The small molecule below binds the protein below.
Small molecule (SMILES): NC(=O)C(=O)O

Binding-site contacts:
Ligand atom O2 contacts residue GLY274 of chain 1.A at 3.8 Å.
Ligand atom C2 contacts residue ALA273 of chain 1.A at 4.2 Å (hydrophobic).
Ligand atom O2 contacts residue GLU279 of chain 1.A at 4.4 Å.
Ligand atom O1 contacts residue ALA273 of chain 1.A at 3.9 Å.
Ligand atom O2 contacts residue ASN275 of chain 1.A at 4.1 Å.
Ligand atom O2 contacts residue ALA273 of chain 1.A at 3.2 Å (h-bond).

Sequence of chain 1.A:
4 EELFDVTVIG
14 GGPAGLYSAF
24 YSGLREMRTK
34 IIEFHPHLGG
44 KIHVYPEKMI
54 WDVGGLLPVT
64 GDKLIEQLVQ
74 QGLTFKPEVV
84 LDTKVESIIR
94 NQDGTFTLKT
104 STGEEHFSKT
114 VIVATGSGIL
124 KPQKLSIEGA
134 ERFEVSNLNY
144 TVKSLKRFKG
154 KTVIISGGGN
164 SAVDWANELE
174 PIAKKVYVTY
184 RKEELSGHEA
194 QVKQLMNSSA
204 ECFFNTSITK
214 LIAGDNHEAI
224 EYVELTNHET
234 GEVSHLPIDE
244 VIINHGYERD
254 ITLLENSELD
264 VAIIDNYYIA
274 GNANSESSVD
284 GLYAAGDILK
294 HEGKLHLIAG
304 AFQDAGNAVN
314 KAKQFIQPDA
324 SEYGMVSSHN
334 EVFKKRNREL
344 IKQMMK